This protein binds this small molecule.
Small molecule (SMILES): CCOc1cc(N2CCCNCC2)cnc1Br

Sequence of chain 1.F:
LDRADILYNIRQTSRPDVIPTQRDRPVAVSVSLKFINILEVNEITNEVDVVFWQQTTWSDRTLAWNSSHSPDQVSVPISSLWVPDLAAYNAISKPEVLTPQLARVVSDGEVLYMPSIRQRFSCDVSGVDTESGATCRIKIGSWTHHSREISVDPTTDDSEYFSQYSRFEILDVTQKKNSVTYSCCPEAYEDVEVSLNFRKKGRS

Sequence of chain 1.J:
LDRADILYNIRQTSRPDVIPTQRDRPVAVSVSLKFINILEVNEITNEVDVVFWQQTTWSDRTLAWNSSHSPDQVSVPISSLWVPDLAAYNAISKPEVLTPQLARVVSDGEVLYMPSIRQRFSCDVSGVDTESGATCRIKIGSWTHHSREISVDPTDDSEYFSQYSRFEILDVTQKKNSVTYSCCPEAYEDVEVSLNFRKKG

Binding-site contacts:
Ligand atom C11 contacts residue TYR192 of chain 1.J at 3.3 Å (hydrophobic).
Ligand atom C9 contacts residue TRP143 of chain 1.J at 3.6 Å (hydrophobic).
Ligand atom BR1 contacts residue LEU112 of chain 1.F at 3.4 Å.
Ligand atom N1 contacts residue TRP143 of chain 1.J at 2.9 Å (h-bond).
Ligand atom C1 contacts residue TRP143 of chain 1.J at 3.4 Å (hydrophobic).
Ligand atom C12 contacts residue TYR192 of chain 1.J at 3.4 Å (hydrophobic).
Ligand atom C11 contacts residue LEU112 of chain 1.F at 3.6 Å (hydrophobic).
Ligand atom C6 contacts residue LEU112 of chain 1.F at 4.0 Å (hydrophobic).
Ligand atom C4 contacts residue TYR192 of chain 1.J at 3.9 Å (hydrophobic).
Ligand atom C5 contacts residue MET114 of chain 1.F at 3.5 Å (hydrophobic).
Ligand atom C6 contacts residue THR144 of chain 1.J at 3.8 Å.
Ligand atom C9 contacts residue MET114 of chain 1.F at 3.8 Å (hydrophobic).
Ligand atom C3 contacts residue TRP143 of chain 1.J at 3.0 Å (hydrophobic).
Ligand atom N1 contacts residue TYR89 of chain 1.J at 2.5 Å (h-bond).
Ligand atom C12 contacts residue ARG104 of chain 1.F at 3.5 Å.
Ligand atom C10 contacts residue LEU112 of chain 1.F at 3.7 Å (hydrophobic).
Ligand atom C8 contacts residue TRP143 of chain 1.J at 3.3 Å (hydrophobic).
Ligand atom C7 contacts residue TRP143 of chain 1.J at 3.4 Å (hydrophobic).
Ligand atom C2 contacts residue TRP143 of chain 1.J at 3.7 Å (hydrophobic).
Ligand atom C11 contacts residue CYS188 of chain 1.J at 3.8 Å (hydrophobic).
Ligand atom C2 contacts residue TYR89 of chain 1.J at 3.1 Å (hydrophobic).
Ligand atom N3 contacts residue MET114 of chain 1.F at 3.5 Å.
Ligand atom BR1 contacts residue LEU102 of chain 1.F at 3.8 Å.
Ligand atom C2 contacts residue TRP53 of chain 1.F at 3.8 Å (hydrophobic).
Ligand atom C3 contacts residue TYR192 of chain 1.J at 3.4 Å (hydrophobic).
Ligand atom C5 contacts residue CYS187 of chain 1.J at 3.9 Å (hydrophobic).
Ligand atom BR1 contacts residue ALA103 of chain 1.F at 4.1 Å.
Ligand atom BR1 contacts residue THR144 of chain 1.J at 3.8 Å.
Ligand atom C8 contacts residue MET114 of chain 1.F at 3.3 Å (hydrophobic).
Ligand atom O1 contacts residue ARG104 of chain 1.F at 3.8 Å.
Ligand atom C4 contacts residue TYR185 of chain 1.J at 3.5 Å (hydrophobic).
Ligand atom N2 contacts residue MET114 of chain 1.F at 3.3 Å.
Ligand atom O1 contacts residue LEU112 of chain 1.F at 3.5 Å.
Ligand atom N3 contacts residue TRP143 of chain 1.J at 3.8 Å.
Ligand atom N1 contacts residue SER142 of chain 1.J at 3.7 Å.
Ligand atom N2 contacts residue TRP143 of chain 1.J at 3.5 Å (h-bond).
Ligand atom N3 contacts residue THR144 of chain 1.J at 3.9 Å.
Ligand atom C7 contacts residue MET114 of chain 1.F at 3.5 Å (hydrophobic).
Ligand atom C3 contacts residue TYR89 of chain 1.J at 3.7 Å (hydrophobic).
Ligand atom BR1 contacts residue ARG104 of chain 1.F at 3.6 Å.